This small molecule binds to this protein.
Small molecule (SMILES): O=Cc1ccc(-n2ccnc2-c2ccccc2)cc1Br

Sequence of chain 1.A:
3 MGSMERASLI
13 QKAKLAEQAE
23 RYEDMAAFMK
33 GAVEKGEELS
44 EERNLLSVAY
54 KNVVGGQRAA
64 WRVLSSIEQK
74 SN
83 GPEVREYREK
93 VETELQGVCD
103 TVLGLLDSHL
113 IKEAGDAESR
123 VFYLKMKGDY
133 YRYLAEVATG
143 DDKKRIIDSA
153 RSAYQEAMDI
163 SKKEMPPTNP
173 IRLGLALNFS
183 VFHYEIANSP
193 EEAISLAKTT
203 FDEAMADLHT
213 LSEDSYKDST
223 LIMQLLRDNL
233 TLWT

Binding-site contacts:
Ligand atom C08 contacts residue ILE173 of chain 1.A at 3.5 Å (hydrophobic).
Ligand atom C08 contacts residue LYS127 of chain 1.A at 4.2 Å.
Ligand atom C11 contacts residue PRO172 of chain 1.A at 4.1 Å (hydrophobic).
Ligand atom N10 contacts residue ILE173 of chain 1.A at 4.0 Å.
Ligand atom C03 contacts residue LYS127 of chain 1.A at 2.5 Å.
Ligand atom C12 contacts residue ILE224 of chain 1.A at 4.2 Å (hydrophobic).
Ligand atom C08 contacts residue PRO172 of chain 1.A at 3.3 Å (hydrophobic).
Ligand atom C07 contacts residue ILE8 of chain 1.B at 4.1 Å (hydrophobic).
Ligand atom C04 contacts residue ILE173 of chain 1.A at 3.8 Å (hydrophobic).
Ligand atom C07 contacts residue LYS127 of chain 1.A at 2.9 Å.
Ligand atom C17 contacts residue ILE224 of chain 1.A at 3.9 Å (hydrophobic).
Ligand atom C20 contacts residue PRO172 of chain 1.A at 4.2 Å (hydrophobic).
Ligand atom C07 contacts residue GLY176 of chain 1.A at 4.1 Å.
Ligand atom C03 contacts residue ILE8 of chain 1.B at 4.1 Å (hydrophobic).
Ligand atom C07 contacts residue ILE173 of chain 1.A at 3.7 Å (hydrophobic).
Ligand atom C15 contacts residue LEU223 of chain 1.A at 3.2 Å (hydrophobic).
Ligand atom C19 contacts residue PRO172 of chain 1.A at 4.3 Å (hydrophobic).
Ligand atom C03 contacts residue ILE173 of chain 1.A at 3.8 Å (hydrophobic).
Ligand atom C04 contacts residue PHE124 of chain 1.A at 4.3 Å (hydrophobic).
Ligand atom C14 contacts residue ILE224 of chain 1.A at 4.4 Å (hydrophobic).
Ligand atom C06 contacts residue ILE173 of chain 1.A at 3.6 Å (hydrophobic).
Ligand atom N10 contacts residue PRO172 of chain 1.A at 4.1 Å.
Ligand atom C06 contacts residue ASN47 of chain 1.A at 4.1 Å.
Ligand atom BR5 contacts residue SER50 of chain 1.A at 3.3 Å.
Ligand atom C16 contacts residue ASP220 of chain 1.A at 4.1 Å.
Ligand atom C02 contacts residue ILE8 of chain 1.B at 4.1 Å (hydrophobic).
Ligand atom C20 contacts residue ILE173 of chain 1.A at 3.7 Å (hydrophobic).
Ligand atom C04 contacts residue LYS127 of chain 1.A at 3.7 Å.
Ligand atom C17 contacts residue ASP220 of chain 1.A at 4.4 Å.
Ligand atom C08 contacts residue ILE224 of chain 1.A at 4.2 Å (hydrophobic).
Ligand atom C02 contacts residue LYS127 of chain 1.A at 1.4 Å.
Ligand atom BR5 contacts residue PHE124 of chain 1.A at 3.8 Å.
Ligand atom N18 contacts residue PRO172 of chain 1.A at 4.2 Å.
Ligand atom C16 contacts residue LEU223 of chain 1.A at 3.5 Å (hydrophobic).
Ligand atom C16 contacts residue ILE224 of chain 1.A at 3.6 Å (hydrophobic).
Ligand atom BR5 contacts residue LYS127 of chain 1.A at 4.5 Å.
Ligand atom C09 contacts residue ILE173 of chain 1.A at 3.4 Å (hydrophobic).
Ligand atom C15 contacts residue ILE224 of chain 1.A at 3.8 Å (hydrophobic).
Ligand atom C07 contacts residue PRO172 of chain 1.A at 3.4 Å (hydrophobic).
Ligand atom C14 contacts residue ILE8 of chain 1.B at 4.2 Å (hydrophobic).

Sequence of chain 1.B:
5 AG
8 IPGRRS